Binding-site contacts:
Ligand atom P1 contacts residue THR57 of chain 1.E at 3.5 Å.
Ligand atom O3P contacts residue THR57 of chain 1.E at 3.5 Å (h-bond).
Ligand atom C contacts residue MG1 of chain 1.Z at 3.0 Å.
Ligand atom C3 contacts residue MG1 of chain 1.Z at 3.2 Å.
Ligand atom O3 contacts residue GLU196 of chain 1.G at 3.5 Å (salt-bridge).
Ligand atom O1P contacts residue THR57 of chain 1.E at 2.5 Å (h-bond).
Ligand atom O1P contacts residue GLY396 of chain 1.G at 2.7 Å (h-bond).
Ligand atom O2 contacts residue THR165 of chain 1.G at 3.1 Å (h-bond).
Ligand atom O4P contacts residue SER371 of chain 1.G at 3.5 Å (h-bond).
Ligand atom O2 contacts residue MG1 of chain 1.Z at 2.4 Å.
Ligand atom C contacts residue ASN115 of chain 1.E at 3.4 Å.
Ligand atom O7 contacts residue ASN115 of chain 1.E at 2.9 Å (h-bond).
Ligand atom O3P contacts residue GLY373 of chain 1.G at 2.8 Å (h-bond).
Ligand atom O6 contacts residue LYS326 of chain 1.G at 2.9 Å (salt-bridge).
Ligand atom O7 contacts residue GLU196 of chain 1.G at 3.4 Å (salt-bridge).
Ligand atom O7 contacts residue LYS167 of chain 1.G at 3.4 Å (salt-bridge).
Ligand atom O4 contacts residue SER371 of chain 1.G at 2.9 Å (h-bond).
Ligand atom C2 contacts residue MG1 of chain 1.Z at 2.9 Å.
Ligand atom O6 contacts residue GLU52 of chain 1.E at 3.4 Å (salt-bridge).
Ligand atom O1 contacts residue LYS167 of chain 1.G at 3.3 Å (salt-bridge).
Ligand atom O7 contacts residue ASP195 of chain 1.G at 3.2 Å (salt-bridge).
Ligand atom O3 contacts residue MG1 of chain 1.Z at 2.4 Å.
Ligand atom O3P contacts residue GLY372 of chain 1.G at 3.4 Å.
Ligand atom O6P contacts residue ARG287 of chain 1.G at 2.8 Å (salt-bridge).
Ligand atom O5P contacts residue ARG287 of chain 1.G at 2.6 Å.
Ligand atom C3 contacts residue SER371 of chain 1.G at 3.5 Å.
Ligand atom O4 contacts residue GLY372 of chain 1.G at 3.3 Å (h-bond).
Ligand atom O5 contacts residue LEU327 of chain 1.G at 3.2 Å.
Ligand atom O3 contacts residue FMT1 of chain 1.BA at 2.4 Å (h-bond).
Ligand atom O7 contacts residue LYS169 of chain 1.G at 2.8 Å (salt-bridge).
Ligand atom O7 contacts residue MG1 of chain 1.Z at 2.4 Å.
Ligand atom O2P contacts residue GLY395 of chain 1.G at 2.8 Å (h-bond).
Ligand atom O3 contacts residue HIS286 of chain 1.G at 3.0 Å (h-bond).
Ligand atom O3P contacts residue TRP58 of chain 1.E at 3.3 Å.
Ligand atom C contacts residue LYS167 of chain 1.G at 3.5 Å.
Ligand atom C3 contacts residue FMT1 of chain 1.BA at 3.3 Å.
Ligand atom O3P contacts residue LYS326 of chain 1.G at 2.8 Å (salt-bridge).
Ligand atom O4P contacts residue HIS319 of chain 1.G at 2.6 Å (h-bond).
Ligand atom O2 contacts residue LYS167 of chain 1.G at 3.0 Å (salt-bridge).
Ligand atom O1P contacts residue LYS167 of chain 1.G at 3.4 Å.

Sequence of chain 1.G:
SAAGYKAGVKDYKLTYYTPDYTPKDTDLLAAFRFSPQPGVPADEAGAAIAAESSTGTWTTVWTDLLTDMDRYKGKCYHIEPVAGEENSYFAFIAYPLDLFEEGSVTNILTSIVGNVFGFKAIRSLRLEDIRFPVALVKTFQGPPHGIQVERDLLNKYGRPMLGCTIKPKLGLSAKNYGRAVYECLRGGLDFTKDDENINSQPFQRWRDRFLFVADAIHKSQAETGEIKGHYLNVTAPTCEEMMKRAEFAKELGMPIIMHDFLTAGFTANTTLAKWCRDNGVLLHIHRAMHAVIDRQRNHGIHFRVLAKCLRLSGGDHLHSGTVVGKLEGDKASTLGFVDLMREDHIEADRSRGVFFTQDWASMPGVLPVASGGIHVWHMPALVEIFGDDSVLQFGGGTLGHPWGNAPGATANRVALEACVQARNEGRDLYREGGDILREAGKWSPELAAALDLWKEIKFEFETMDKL

A protein and the small-molecule ligand that binds it are described below.
Small molecule (SMILES): O=C(O)[C@@](O)(COP(=O)(O)O)[C@H](O)[C@H](O)COP(=O)(O)O

Sequence of chain 1.E:
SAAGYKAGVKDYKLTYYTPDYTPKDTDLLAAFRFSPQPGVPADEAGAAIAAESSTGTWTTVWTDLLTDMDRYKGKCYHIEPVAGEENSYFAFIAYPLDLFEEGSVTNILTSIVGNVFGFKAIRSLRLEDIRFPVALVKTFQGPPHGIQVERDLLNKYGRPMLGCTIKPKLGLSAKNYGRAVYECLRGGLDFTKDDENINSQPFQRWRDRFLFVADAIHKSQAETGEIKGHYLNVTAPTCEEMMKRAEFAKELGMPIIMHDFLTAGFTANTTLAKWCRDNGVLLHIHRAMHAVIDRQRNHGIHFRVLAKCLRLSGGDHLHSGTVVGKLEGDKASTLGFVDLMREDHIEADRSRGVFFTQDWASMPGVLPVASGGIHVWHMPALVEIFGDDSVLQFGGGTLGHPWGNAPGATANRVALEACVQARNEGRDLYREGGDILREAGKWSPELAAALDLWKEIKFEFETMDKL